Binding-site contacts:
Ligand atom OG contacts residue ILE25 of chain 57.D at 4.0 Å.
Ligand atom CB contacts residue ARG29 of chain 57.D at 4.1 Å.
Ligand atom CA contacts residue ARG35 of chain 57.D at 3.9 Å.
Ligand atom CA contacts residue PRO43 of chain 57.D at 4.4 Å (hydrophobic).
Ligand atom CG1 contacts residue ARG35 of chain 57.D at 4.2 Å.
Ligand atom O contacts residue ASP243 of chain 57.D at 4.1 Å.
Ligand atom O contacts residue ARG29 of chain 57.D at 3.8 Å.
Ligand atom CG2 contacts residue LEU40 of chain 57.D at 4.2 Å (hydrophobic).
Ligand atom CD1 contacts residue ARG29 of chain 57.D at 4.4 Å.
Ligand atom CA contacts residue ASP243 of chain 57.D at 3.3 Å.
Ligand atom C contacts residue ASP243 of chain 57.D at 3.9 Å.
Ligand atom CA contacts residue ASP243 of chain 57.D at 4.3 Å.
Ligand atom OG contacts residue ARG29 of chain 57.D at 4.3 Å.
Ligand atom C contacts residue ASP243 of chain 57.D at 3.8 Å.
Ligand atom N contacts residue ARG35 of chain 57.D at 4.1 Å.
Ligand atom N contacts residue ASP243 of chain 57.D at 3.2 Å (salt-bridge).
Ligand atom CA contacts residue ARG29 of chain 57.D at 4.0 Å.
Ligand atom CD1 contacts residue ARG35 of chain 57.D at 4.5 Å.
Ligand atom C contacts residue ARG35 of chain 57.D at 3.6 Å.
Ligand atom CA contacts residue ASP243 of chain 57.D at 4.4 Å.
Ligand atom CB contacts residue LEU40 of chain 57.D at 4.1 Å (hydrophobic).
Ligand atom CB contacts residue ARG35 of chain 57.D at 3.5 Å.
Ligand atom CG contacts residue LEU40 of chain 57.D at 4.4 Å (hydrophobic).
Ligand atom CG2 contacts residue ASP243 of chain 57.D at 3.3 Å.
Ligand atom O contacts residue ARG36 of chain 57.D at 3.6 Å (salt-bridge).
Ligand atom CD1 contacts residue LEU40 of chain 57.D at 3.8 Å (hydrophobic).
Ligand atom C contacts residue ARG35 of chain 57.D at 4.4 Å.
Ligand atom CD contacts residue ARG36 of chain 57.D at 4.1 Å.
Ligand atom CB contacts residue ASP243 of chain 57.D at 4.3 Å.
Ligand atom N contacts residue PRO43 of chain 57.D at 4.4 Å.
Ligand atom O contacts residue ARG35 of chain 57.D at 3.1 Å (salt-bridge).
Ligand atom CB contacts residue ARG35 of chain 57.D at 4.1 Å.
Ligand atom CD1 contacts residue LEU32 of chain 57.D at 3.8 Å (hydrophobic).
Ligand atom O contacts residue ARG35 of chain 57.D at 3.4 Å (salt-bridge).
Ligand atom NE2 contacts residue ARG36 of chain 57.D at 3.9 Å.
Ligand atom CB contacts residue PRO43 of chain 57.D at 3.8 Å (hydrophobic).
Ligand atom N contacts residue ASP243 of chain 57.D at 2.8 Å (salt-bridge).
Ligand atom OE1 contacts residue ARG36 of chain 57.D at 3.8 Å.
Ligand atom CG2 contacts residue PRO43 of chain 57.D at 3.9 Å (hydrophobic).
Ligand atom C contacts residue ARG36 of chain 57.D at 3.2 Å.

A small-molecule ligand and the protein it binds are described below.
Small molecule (SMILES): CC[C@H](C)[C@H](NC(=O)[C@H](CC(C)C)NC(=O)[C@H](CO)NC(=O)CNC(=O)[C@@H](NC(=O)[C@@H](N)[C@@H](C)O)C(C)C)C(=O)N[C@H](C=O)CCC(N)=O

Sequence of chain 57.D:
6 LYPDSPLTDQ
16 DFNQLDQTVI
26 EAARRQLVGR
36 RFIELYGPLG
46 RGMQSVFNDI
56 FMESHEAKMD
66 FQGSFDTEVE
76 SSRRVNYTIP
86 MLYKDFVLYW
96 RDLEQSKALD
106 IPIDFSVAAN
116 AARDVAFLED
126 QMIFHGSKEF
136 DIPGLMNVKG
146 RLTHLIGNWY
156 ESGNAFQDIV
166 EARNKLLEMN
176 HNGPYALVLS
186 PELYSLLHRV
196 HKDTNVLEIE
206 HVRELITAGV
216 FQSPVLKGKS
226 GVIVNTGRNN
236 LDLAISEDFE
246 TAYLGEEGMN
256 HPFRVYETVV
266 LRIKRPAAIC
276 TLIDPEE